Sequence of chain 45.T:
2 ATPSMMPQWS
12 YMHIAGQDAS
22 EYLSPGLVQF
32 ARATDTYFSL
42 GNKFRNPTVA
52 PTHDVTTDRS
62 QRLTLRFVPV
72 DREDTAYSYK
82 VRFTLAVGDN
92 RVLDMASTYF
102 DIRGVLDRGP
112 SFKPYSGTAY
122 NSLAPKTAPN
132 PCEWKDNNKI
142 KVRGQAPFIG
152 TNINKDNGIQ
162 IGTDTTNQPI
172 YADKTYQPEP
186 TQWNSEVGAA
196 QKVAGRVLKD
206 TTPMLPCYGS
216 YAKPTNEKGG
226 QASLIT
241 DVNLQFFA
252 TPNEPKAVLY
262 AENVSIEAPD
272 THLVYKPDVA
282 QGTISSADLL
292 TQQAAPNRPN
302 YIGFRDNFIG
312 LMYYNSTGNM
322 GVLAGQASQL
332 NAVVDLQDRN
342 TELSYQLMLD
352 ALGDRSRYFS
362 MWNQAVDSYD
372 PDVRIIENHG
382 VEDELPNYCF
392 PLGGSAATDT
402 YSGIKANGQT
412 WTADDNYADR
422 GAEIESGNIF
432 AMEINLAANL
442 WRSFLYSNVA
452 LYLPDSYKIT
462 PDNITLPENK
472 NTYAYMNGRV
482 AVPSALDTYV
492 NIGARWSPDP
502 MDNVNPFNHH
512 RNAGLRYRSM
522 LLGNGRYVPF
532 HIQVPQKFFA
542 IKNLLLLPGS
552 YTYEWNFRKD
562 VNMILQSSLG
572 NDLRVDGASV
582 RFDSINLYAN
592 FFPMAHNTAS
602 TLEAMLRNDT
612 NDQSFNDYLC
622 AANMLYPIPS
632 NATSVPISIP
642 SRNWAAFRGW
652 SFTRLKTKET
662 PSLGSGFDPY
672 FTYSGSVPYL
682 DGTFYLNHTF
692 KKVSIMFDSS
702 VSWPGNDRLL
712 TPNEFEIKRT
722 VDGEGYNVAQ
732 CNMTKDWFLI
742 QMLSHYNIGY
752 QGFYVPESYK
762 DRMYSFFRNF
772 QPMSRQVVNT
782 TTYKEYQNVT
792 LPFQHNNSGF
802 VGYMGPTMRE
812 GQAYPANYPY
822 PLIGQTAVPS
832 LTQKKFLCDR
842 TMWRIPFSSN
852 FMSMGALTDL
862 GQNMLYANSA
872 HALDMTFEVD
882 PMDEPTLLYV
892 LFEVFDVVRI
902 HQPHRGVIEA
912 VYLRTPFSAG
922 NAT

Sequence of chain 45.V:
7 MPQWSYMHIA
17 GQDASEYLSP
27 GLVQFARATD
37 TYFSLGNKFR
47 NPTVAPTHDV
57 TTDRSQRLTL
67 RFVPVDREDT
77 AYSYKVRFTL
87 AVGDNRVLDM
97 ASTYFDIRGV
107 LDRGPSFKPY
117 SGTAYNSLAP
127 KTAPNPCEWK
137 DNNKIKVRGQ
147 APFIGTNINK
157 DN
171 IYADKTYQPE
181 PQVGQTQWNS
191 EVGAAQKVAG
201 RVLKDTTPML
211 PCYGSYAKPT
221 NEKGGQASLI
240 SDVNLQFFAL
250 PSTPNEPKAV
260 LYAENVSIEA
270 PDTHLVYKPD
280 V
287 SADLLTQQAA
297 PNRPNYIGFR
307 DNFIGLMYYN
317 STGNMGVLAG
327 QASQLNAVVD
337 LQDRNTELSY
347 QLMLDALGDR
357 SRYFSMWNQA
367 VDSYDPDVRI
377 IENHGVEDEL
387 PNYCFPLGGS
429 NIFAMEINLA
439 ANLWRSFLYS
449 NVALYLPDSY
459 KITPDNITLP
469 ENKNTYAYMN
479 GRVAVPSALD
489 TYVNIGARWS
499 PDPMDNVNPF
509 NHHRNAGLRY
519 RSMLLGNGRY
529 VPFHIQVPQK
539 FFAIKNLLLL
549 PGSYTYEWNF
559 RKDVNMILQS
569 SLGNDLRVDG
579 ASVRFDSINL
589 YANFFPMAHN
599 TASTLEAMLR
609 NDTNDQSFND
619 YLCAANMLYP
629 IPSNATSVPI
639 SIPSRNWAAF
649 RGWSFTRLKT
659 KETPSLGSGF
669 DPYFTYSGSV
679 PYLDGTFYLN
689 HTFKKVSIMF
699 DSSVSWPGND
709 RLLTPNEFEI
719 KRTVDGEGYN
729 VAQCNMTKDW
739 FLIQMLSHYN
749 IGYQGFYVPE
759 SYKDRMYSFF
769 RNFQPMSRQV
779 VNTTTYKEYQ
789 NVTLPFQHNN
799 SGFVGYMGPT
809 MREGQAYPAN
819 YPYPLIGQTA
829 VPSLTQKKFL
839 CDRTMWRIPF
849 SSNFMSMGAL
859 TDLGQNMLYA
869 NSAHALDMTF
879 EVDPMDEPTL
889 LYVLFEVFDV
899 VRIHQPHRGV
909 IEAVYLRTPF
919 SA

Binding-site contacts:
Ligand atom N contacts residue ASN617 of chain 45.T at 2.8 Å (h-bond).
Ligand atom CA contacts residue TYR619 of chain 45.T at 3.8 Å (hydrophobic).
Ligand atom CB contacts residue GLU894 of chain 45.T at 4.2 Å.
Ligand atom N contacts residue CYS621 of chain 45.T at 3.2 Å (h-bond).
Ligand atom N contacts residue ASP618 of chain 45.T at 3.5 Å (salt-bridge).
Ligand atom CD2 contacts residue ARG845 of chain 45.T at 3.8 Å.
Ligand atom CD contacts residue ARG46 of chain 45.V at 3.9 Å.
Ligand atom C contacts residue ARG649 of chain 45.T at 3.8 Å.
Ligand atom CD contacts residue ASN617 of chain 45.T at 2.8 Å.
Ligand atom CA contacts residue TYR619 of chain 45.T at 3.6 Å (hydrophobic).
Ligand atom C contacts residue ARG649 of chain 45.T at 4.2 Å.
Ligand atom CB contacts residue ARG649 of chain 45.T at 3.6 Å.
Ligand atom CG contacts residue ARG46 of chain 45.V at 3.7 Å.
Ligand atom CG contacts residue ASN617 of chain 45.T at 3.6 Å.
Ligand atom CG contacts residue GLU894 of chain 45.T at 3.8 Å.
Ligand atom CD2 contacts residue GLU894 of chain 45.T at 4.2 Å.
Ligand atom CA contacts residue ARG649 of chain 45.T at 3.9 Å.
Ligand atom O contacts residue TYR619 of chain 45.T at 3.9 Å.
Ligand atom CA contacts residue ARG649 of chain 45.T at 4.0 Å.
Ligand atom CB contacts residue TYR619 of chain 45.T at 3.1 Å (hydrophobic).
Ligand atom CE1 contacts residue MET843 of chain 45.T at 4.1 Å (hydrophobic).
Ligand atom CB contacts residue ARG649 of chain 45.T at 3.8 Å.
Ligand atom N contacts residue TYR619 of chain 45.T at 3.7 Å.
Ligand atom CB contacts residue TYR619 of chain 45.T at 4.0 Å (hydrophobic).
Ligand atom C contacts residue TYR619 of chain 45.T at 3.4 Å (hydrophobic).
Ligand atom CB contacts residue CYS621 of chain 45.T at 3.7 Å (hydrophobic).
Ligand atom CE1 contacts residue LEU348 of chain 45.T at 4.0 Å (hydrophobic).
Ligand atom CA contacts residue CYS621 of chain 45.T at 3.1 Å (hydrophobic).
Ligand atom N contacts residue ARG649 of chain 45.T at 3.8 Å.
Ligand atom O contacts residue ARG845 of chain 45.T at 4.2 Å.
Ligand atom CE1 contacts residue GLU894 of chain 45.T at 4.3 Å.
Ligand atom CG contacts residue PHE896 of chain 45.T at 3.4 Å (hydrophobic).
Ligand atom N contacts residue TYR619 of chain 45.T at 3.4 Å.
Ligand atom ND1 contacts residue LEU348 of chain 45.T at 4.2 Å.
Ligand atom O contacts residue ARG649 of chain 45.T at 3.2 Å (salt-bridge).
Ligand atom C contacts residue ASN617 of chain 45.T at 4.2 Å.
Ligand atom CA contacts residue ASN617 of chain 45.T at 4.2 Å.
Ligand atom ND1 contacts residue GLU894 of chain 45.T at 3.9 Å.
Ligand atom CB contacts residue PHE896 of chain 45.T at 3.9 Å (hydrophobic).
Ligand atom CD contacts residue CYS621 of chain 45.T at 4.2 Å (hydrophobic).

This protein binds this small molecule.
Small molecule (SMILES): NC(N)=NCCC[C@H](NC(=O)[C@@H]1CCCN1)C(=O)N[C@H](C=O)Cc1cnc[nH]1